This small molecule binds to this protein.
Small molecule (SMILES): COCCO

Binding-site contacts:
Ligand atom C3 contacts residue PHE296 of chain 1.A at 3.6 Å (hydrophobic).
Ligand atom O2 contacts residue PHE296 of chain 1.A at 4.4 Å.
Ligand atom C1 contacts residue PHE296 of chain 1.A at 3.8 Å (hydrophobic).
Ligand atom C3 contacts residue TYR294 of chain 1.A at 3.8 Å (hydrophobic).
Ligand atom O2 contacts residue GLN268 of chain 1.A at 3.9 Å.
Ligand atom O2 contacts residue TYR294 of chain 1.A at 3.7 Å.
Ligand atom O1 contacts residue OCS298 of chain 1.A at 3.2 Å (h-bond).
Ligand atom O2 contacts residue LYS43 of chain 1.B at 3.8 Å.
Ligand atom C1 contacts residue OCS298 of chain 1.A at 3.5 Å.
Ligand atom C2 contacts residue LYS43 of chain 1.B at 3.6 Å.
Ligand atom O1 contacts residue PHE296 of chain 1.A at 4.3 Å.
Ligand atom C2 contacts residue PHE296 of chain 1.A at 4.0 Å (hydrophobic).
Ligand atom C3 contacts residue GLN268 of chain 1.A at 3.1 Å.

Sequence of chain 1.A:
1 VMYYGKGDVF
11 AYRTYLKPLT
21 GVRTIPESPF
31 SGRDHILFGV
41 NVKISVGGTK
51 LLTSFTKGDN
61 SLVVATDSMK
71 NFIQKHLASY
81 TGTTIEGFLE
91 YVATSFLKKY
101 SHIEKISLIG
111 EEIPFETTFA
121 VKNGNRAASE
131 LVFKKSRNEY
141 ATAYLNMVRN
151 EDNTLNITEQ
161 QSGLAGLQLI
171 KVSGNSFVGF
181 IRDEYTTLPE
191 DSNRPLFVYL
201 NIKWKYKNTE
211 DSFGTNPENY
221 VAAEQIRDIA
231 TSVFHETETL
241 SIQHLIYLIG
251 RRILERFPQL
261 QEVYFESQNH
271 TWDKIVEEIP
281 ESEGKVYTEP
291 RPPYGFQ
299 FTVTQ

Sequence of chain 1.B:
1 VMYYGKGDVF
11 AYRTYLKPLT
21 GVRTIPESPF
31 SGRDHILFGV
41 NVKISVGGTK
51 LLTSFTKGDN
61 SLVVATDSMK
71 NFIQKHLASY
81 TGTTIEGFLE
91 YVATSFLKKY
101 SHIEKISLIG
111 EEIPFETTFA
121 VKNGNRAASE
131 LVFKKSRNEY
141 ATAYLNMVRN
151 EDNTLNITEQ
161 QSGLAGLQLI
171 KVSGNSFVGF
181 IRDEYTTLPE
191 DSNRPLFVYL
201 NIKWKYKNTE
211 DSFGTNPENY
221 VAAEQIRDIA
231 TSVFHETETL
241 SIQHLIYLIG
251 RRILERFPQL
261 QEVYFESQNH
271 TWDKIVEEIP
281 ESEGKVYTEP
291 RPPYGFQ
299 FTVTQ